This small molecule binds to this protein.
Small molecule (SMILES): O=c1[nH]c2cc(C(F)(F)F)c(N3CCOCC3)cc2n(CP(=O)(O)O)c1=O

Sequence of chain 1.A:
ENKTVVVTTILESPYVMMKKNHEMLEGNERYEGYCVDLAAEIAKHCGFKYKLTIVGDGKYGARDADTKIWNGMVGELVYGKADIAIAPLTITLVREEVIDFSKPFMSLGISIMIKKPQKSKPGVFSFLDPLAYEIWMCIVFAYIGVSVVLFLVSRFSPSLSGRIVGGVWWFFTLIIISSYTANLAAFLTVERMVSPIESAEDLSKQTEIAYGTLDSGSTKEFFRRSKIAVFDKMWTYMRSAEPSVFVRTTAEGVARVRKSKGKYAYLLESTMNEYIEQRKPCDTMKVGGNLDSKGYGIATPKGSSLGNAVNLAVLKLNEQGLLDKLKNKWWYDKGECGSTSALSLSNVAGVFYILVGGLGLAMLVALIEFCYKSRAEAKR

Binding-site contacts:
Ligand atom FAF contacts residue TYR753 of chain 1.A at 4.0 Å.
Ligand atom NAP contacts residue PRO499 of chain 1.A at 3.5 Å (h-bond).
Ligand atom FAH contacts residue TYR471 of chain 1.A at 3.8 Å.
Ligand atom OAE contacts residue SER675 of chain 1.A at 2.5 Å (h-bond).
Ligand atom OAB contacts residue ARG506 of chain 1.A at 3.5 Å (salt-bridge).
Ligand atom CAS contacts residue TYR753 of chain 1.A at 4.0 Å (hydrophobic).
Ligand atom FAF contacts residue TYR426 of chain 1.A at 3.2 Å.
Ligand atom FAH contacts residue GLU423 of chain 1.A at 3.9 Å.
Ligand atom OAE contacts residue GLY674 of chain 1.A at 3.5 Å.
Ligand atom NAP contacts residue TYR471 of chain 1.A at 3.5 Å.
Ligand atom CAR contacts residue TYR471 of chain 1.A at 3.9 Å (hydrophobic).
Ligand atom CAJ contacts residue TYR753 of chain 1.A at 3.9 Å (hydrophobic).
Ligand atom OAA contacts residue LEU500 of chain 1.A at 3.6 Å.
Ligand atom FAG contacts residue TYR753 of chain 1.A at 3.1 Å.
Ligand atom CAS contacts residue TYR471 of chain 1.A at 3.3 Å (hydrophobic).
Ligand atom FAG contacts residue TYR426 of chain 1.A at 3.9 Å.
Ligand atom NAY contacts residue TYR471 of chain 1.A at 3.6 Å.
Ligand atom FAF contacts residue TYR471 of chain 1.A at 3.6 Å.
Ligand atom CAT contacts residue ARG506 of chain 1.A at 3.8 Å.
Ligand atom FAH contacts residue MET729 of chain 1.A at 4.1 Å.
Ligand atom CAV contacts residue TYR471 of chain 1.A at 3.2 Å (hydrophobic).
Ligand atom PBA contacts residue SER675 of chain 1.A at 3.0 Å.
Ligand atom CAZ contacts residue TYR426 of chain 1.A at 4.2 Å (hydrophobic).
Ligand atom CAJ contacts residue TYR471 of chain 1.A at 3.1 Å (hydrophobic).
Ligand atom OAA contacts residue THR501 of chain 1.A at 3.2 Å (h-bond).
Ligand atom CAW contacts residue TYR471 of chain 1.A at 3.3 Å (hydrophobic).
Ligand atom OAB contacts residue TYR471 of chain 1.A at 4.2 Å.
Ligand atom CAJ contacts residue PRO499 of chain 1.A at 4.0 Å (hydrophobic).
Ligand atom CAT contacts residue THR501 of chain 1.A at 3.8 Å.
Ligand atom NAP contacts residue THR501 of chain 1.A at 3.7 Å.
Ligand atom OAD contacts residue SER675 of chain 1.A at 2.4 Å (h-bond).
Ligand atom CAZ contacts residue TYR471 of chain 1.A at 3.8 Å (hydrophobic).
Ligand atom OAA contacts residue TYR471 of chain 1.A at 3.8 Å.
Ligand atom CAU contacts residue TYR471 of chain 1.A at 3.5 Å (hydrophobic).
Ligand atom CAT contacts residue TYR471 of chain 1.A at 3.4 Å (hydrophobic).
Ligand atom CAV contacts residue THR501 of chain 1.A at 4.2 Å.
Ligand atom OAA contacts residue ARG506 of chain 1.A at 2.4 Å (salt-bridge).
Ligand atom FAF contacts residue PRO499 of chain 1.A at 3.6 Å.
Ligand atom CAI contacts residue TYR471 of chain 1.A at 3.9 Å (hydrophobic).
Ligand atom CAZ contacts residue TYR753 of chain 1.A at 3.9 Å (hydrophobic).